Sequence of chain 1.C:
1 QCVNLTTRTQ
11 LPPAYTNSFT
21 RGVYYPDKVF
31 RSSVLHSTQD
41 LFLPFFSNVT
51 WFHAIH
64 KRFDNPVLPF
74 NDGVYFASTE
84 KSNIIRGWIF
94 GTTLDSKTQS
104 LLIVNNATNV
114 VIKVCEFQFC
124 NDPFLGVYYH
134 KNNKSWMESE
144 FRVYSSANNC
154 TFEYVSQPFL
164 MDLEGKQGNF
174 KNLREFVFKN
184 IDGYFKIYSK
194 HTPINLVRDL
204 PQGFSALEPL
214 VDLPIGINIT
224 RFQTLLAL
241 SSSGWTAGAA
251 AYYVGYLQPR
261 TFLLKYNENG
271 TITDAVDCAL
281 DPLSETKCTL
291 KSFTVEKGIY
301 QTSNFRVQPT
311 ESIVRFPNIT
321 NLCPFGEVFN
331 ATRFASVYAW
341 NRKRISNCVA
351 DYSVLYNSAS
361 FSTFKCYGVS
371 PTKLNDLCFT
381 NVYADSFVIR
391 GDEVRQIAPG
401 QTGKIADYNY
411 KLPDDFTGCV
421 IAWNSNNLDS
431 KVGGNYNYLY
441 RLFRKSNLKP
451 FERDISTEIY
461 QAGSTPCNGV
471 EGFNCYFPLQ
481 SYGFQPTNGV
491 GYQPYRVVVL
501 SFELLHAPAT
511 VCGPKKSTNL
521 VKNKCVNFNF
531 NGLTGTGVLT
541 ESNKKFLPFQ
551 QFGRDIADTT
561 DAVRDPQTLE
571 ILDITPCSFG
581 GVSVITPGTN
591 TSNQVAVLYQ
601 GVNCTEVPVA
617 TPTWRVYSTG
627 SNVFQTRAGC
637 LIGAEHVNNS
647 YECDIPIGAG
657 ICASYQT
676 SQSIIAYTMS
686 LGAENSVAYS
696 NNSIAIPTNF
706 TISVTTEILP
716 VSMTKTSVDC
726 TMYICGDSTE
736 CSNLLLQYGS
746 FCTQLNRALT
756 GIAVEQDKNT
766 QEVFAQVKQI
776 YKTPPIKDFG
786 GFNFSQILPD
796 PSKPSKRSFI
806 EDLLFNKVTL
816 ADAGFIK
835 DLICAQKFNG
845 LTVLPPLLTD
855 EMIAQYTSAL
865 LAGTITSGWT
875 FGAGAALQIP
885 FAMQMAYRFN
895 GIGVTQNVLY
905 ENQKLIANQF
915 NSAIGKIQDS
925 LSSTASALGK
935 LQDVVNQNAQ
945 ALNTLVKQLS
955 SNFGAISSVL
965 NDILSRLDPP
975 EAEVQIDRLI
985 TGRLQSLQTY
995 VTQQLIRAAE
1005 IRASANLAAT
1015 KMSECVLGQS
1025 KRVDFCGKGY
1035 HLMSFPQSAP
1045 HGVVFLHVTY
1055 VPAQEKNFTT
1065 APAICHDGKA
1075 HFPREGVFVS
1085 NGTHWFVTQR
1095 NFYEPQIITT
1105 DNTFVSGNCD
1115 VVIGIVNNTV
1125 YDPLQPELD

This small molecule binds to this protein.
Small molecule (SMILES): CC(=O)N[C@@H]1[C@@H](O)[C@H](O)[C@@H](CO)O[C@H]1O

Binding-site contacts:
Ligand atom N2 contacts residue ASN221 of chain 1.C at 2.9 Å (h-bond).
Ligand atom O7 contacts residue ASN221 of chain 1.C at 3.9 Å.
Ligand atom C6 contacts residue THR223 of chain 1.C at 4.5 Å.
Ligand atom C8 contacts residue GLU452 of chain 1.B at 3.4 Å.
Ligand atom O5 contacts residue THR95 of chain 1.C at 3.6 Å.
Ligand atom O5 contacts residue THR223 of chain 1.C at 4.3 Å.
Ligand atom O6 contacts residue THR95 of chain 1.C at 3.1 Å.
Ligand atom C5 contacts residue THR223 of chain 1.C at 4.5 Å.
Ligand atom C5 contacts residue ASN221 of chain 1.C at 3.6 Å.
Ligand atom C5 contacts residue THR95 of chain 1.C at 4.5 Å.
Ligand atom C2 contacts residue ASN221 of chain 1.C at 2.4 Å.
Ligand atom C6 contacts residue THR95 of chain 1.C at 4.0 Å.
Ligand atom C3 contacts residue ASN221 of chain 1.C at 3.8 Å.
Ligand atom C1 contacts residue THR95 of chain 1.C at 4.5 Å.
Ligand atom C4 contacts residue ASN221 of chain 1.C at 4.2 Å.
Ligand atom C1 contacts residue ASN221 of chain 1.C at 1.4 Å.
Ligand atom O5 contacts residue ASN221 of chain 1.C at 2.3 Å (h-bond).
Ligand atom C7 contacts residue ASN221 of chain 1.C at 3.6 Å.

Sequence of chain 1.B:
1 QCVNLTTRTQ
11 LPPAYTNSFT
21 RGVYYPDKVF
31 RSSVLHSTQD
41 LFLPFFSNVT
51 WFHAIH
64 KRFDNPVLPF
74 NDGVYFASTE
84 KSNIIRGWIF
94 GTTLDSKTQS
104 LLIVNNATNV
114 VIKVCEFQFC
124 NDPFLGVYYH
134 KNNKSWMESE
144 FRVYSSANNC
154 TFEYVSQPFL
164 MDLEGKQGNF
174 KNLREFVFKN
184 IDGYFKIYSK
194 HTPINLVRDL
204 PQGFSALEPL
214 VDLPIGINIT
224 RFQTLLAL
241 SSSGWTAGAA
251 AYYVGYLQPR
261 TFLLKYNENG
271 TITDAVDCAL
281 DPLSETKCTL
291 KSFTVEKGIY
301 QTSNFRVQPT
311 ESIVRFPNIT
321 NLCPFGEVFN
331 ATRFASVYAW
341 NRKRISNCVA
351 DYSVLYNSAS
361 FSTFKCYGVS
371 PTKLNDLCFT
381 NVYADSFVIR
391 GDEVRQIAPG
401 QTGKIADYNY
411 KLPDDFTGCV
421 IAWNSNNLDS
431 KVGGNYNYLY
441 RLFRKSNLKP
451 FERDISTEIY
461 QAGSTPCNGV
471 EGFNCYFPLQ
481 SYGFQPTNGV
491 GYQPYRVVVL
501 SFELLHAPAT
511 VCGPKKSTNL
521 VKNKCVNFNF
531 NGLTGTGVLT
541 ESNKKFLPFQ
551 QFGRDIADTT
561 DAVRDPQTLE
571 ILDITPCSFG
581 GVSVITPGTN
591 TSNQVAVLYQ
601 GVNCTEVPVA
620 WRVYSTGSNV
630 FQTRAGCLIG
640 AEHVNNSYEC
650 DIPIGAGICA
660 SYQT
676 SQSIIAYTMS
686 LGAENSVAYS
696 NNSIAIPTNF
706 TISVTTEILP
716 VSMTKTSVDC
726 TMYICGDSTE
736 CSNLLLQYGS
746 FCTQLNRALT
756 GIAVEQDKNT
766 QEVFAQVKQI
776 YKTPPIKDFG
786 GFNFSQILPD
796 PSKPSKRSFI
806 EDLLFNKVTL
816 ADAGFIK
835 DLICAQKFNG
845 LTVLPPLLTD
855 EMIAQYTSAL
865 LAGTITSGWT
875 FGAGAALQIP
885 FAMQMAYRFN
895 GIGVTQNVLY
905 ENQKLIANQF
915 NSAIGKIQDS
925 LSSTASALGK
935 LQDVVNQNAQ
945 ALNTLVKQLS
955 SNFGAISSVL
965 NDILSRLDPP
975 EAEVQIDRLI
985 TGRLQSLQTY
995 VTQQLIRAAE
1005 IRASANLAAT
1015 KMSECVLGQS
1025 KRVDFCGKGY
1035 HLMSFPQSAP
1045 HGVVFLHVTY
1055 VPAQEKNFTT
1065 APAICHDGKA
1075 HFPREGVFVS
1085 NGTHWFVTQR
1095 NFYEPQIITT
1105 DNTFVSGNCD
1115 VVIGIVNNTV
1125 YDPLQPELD